Binding-site contacts:
Ligand atom C7 contacts residue ASN94 of chain 1.CA at 3.6 Å.
Ligand atom C1 contacts residue ASN94 of chain 1.CA at 1.5 Å.
Ligand atom C2 contacts residue ASN94 of chain 1.CA at 2.6 Å.
Ligand atom N2 contacts residue ASN94 of chain 1.CA at 3.3 Å (h-bond).
Ligand atom N2 contacts residue GLN89 of chain 1.CA at 4.4 Å.
Ligand atom C5 contacts residue ASN94 of chain 1.CA at 3.4 Å.
Ligand atom C6 contacts residue ASN94 of chain 1.CA at 4.0 Å.
Ligand atom O5 contacts residue ASN94 of chain 1.CA at 2.1 Å (h-bond).
Ligand atom C7 contacts residue GLN89 of chain 1.CA at 3.4 Å.
Ligand atom C8 contacts residue GLN89 of chain 1.CA at 3.2 Å.
Ligand atom O7 contacts residue GLN89 of chain 1.CA at 2.9 Å.
Ligand atom C4 contacts residue ASN94 of chain 1.CA at 4.2 Å.
Ligand atom O6 contacts residue ASN94 of chain 1.CA at 4.4 Å.
Ligand atom C3 contacts residue ASN94 of chain 1.CA at 3.9 Å.
Ligand atom O7 contacts residue ASN94 of chain 1.CA at 3.5 Å (h-bond).

A protein and the small-molecule ligand that binds it are described below.
Small molecule (SMILES): CC(=O)N[C@@H]1[C@@H](O)[C@H](O)[C@@H](CO)O[C@H]1O

Sequence of chain 1.CA:
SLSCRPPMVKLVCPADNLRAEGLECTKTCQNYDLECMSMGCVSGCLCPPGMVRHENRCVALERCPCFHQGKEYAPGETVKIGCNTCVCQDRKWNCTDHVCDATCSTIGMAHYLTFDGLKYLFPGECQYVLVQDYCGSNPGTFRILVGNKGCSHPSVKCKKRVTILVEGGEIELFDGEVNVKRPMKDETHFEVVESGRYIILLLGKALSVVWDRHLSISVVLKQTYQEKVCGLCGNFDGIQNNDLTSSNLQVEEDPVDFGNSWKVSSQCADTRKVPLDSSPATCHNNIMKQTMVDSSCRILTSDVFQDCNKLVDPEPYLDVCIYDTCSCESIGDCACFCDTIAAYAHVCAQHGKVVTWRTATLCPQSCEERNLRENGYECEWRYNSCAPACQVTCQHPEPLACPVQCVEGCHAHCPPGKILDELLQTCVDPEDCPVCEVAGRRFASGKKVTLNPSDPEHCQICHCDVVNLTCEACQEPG